Sequence of chain 1.G:
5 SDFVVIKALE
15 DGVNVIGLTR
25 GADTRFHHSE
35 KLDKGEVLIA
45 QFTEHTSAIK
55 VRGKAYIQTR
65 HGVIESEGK

Sequence of chain 1.H:
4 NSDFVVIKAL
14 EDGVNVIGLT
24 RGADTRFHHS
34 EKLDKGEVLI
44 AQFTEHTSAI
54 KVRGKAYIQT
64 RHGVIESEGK

The protein below binds the small molecule below.
Small molecule (SMILES): N[C@@H](Cc1c[nH]c2ccccc12)C(=O)O

Binding-site contacts:
Ligand atom CA contacts residue THR28 of chain 1.G at 3.2 Å.
Ligand atom N contacts residue THR28 of chain 1.G at 2.7 Å (h-bond).
Ligand atom O contacts residue SER51 of chain 1.G at 3.0 Å (h-bond).
Ligand atom C contacts residue SER51 of chain 1.G at 3.7 Å.
Ligand atom C contacts residue GLY25 of chain 1.G at 3.4 Å.
Ligand atom CB contacts residue THR23 of chain 1.G at 3.7 Å.
Ligand atom N contacts residue ARG24 of chain 1.G at 4.0 Å.
Ligand atom CE3 contacts residue HIS32 of chain 1.H at 4.0 Å.
Ligand atom CB contacts residue SER51 of chain 1.G at 3.4 Å.
Ligand atom NE1 contacts residue ALA44 of chain 1.H at 3.9 Å.
Ligand atom OXT contacts residue THR50 of chain 1.H at 2.7 Å (h-bond).
Ligand atom CZ3 contacts residue GLY21 of chain 1.H at 3.7 Å.
Ligand atom OXT contacts residue THR47 of chain 1.H at 2.6 Å (h-bond).
Ligand atom CD1 contacts residue GLN45 of chain 1.H at 3.6 Å.
Ligand atom CA contacts residue GLY25 of chain 1.G at 3.5 Å.
Ligand atom OXT contacts residue HIS49 of chain 1.H at 3.9 Å.
Ligand atom C contacts residue THR50 of chain 1.H at 3.8 Å.
Ligand atom O contacts residue THR23 of chain 1.G at 4.0 Å.
Ligand atom CA contacts residue THR23 of chain 1.G at 3.7 Å.
Ligand atom CD1 contacts residue SER51 of chain 1.G at 3.5 Å.
Ligand atom C contacts residue THR47 of chain 1.H at 3.5 Å.
Ligand atom CH2 contacts residue GLY21 of chain 1.H at 3.6 Å.
Ligand atom CG contacts residue SER51 of chain 1.G at 3.9 Å.
Ligand atom CZ2 contacts residue ILE53 of chain 1.H at 3.8 Å (hydrophobic).
Ligand atom NE1 contacts residue SER51 of chain 1.G at 4.1 Å.
Ligand atom CE2 contacts residue GLN45 of chain 1.H at 3.9 Å.
Ligand atom O contacts residue ARG24 of chain 1.G at 3.5 Å.
Ligand atom CD1 contacts residue THR47 of chain 1.H at 3.8 Å.
Ligand atom O contacts residue THR47 of chain 1.H at 3.6 Å.
Ligand atom CA contacts residue SER51 of chain 1.G at 4.0 Å.
Ligand atom O contacts residue GLY25 of chain 1.G at 3.0 Å (h-bond).
Ligand atom NE1 contacts residue GLN45 of chain 1.H at 2.9 Å (h-bond).
Ligand atom CB contacts residue THR28 of chain 1.G at 3.7 Å.
Ligand atom CZ2 contacts residue ALA44 of chain 1.H at 4.0 Å (hydrophobic).
Ligand atom N contacts residue ASP27 of chain 1.G at 3.3 Å (salt-bridge).
Ligand atom N contacts residue THR23 of chain 1.G at 2.8 Å (h-bond).
Ligand atom CZ3 contacts residue HIS32 of chain 1.H at 4.1 Å.
Ligand atom CD2 contacts residue THR50 of chain 1.H at 3.9 Å.
Ligand atom CZ2 contacts residue THR50 of chain 1.H at 3.8 Å.
Ligand atom N contacts residue GLY25 of chain 1.G at 2.8 Å (h-bond).